This protein binds this small molecule.
Small molecule (SMILES): CN1C(=O)[C@]2(CC(C)(C)Cc3ccc(-c4cncnc4)cc32)N=C1N

Binding-site contacts:
Ligand atom C21 contacts residue GLN18 of chain 1.A at 3.5 Å.
Ligand atom C25 contacts residue SER41 of chain 1.A at 3.8 Å.
Ligand atom N22 contacts residue GLY236 of chain 1.A at 3.5 Å (h-bond).
Ligand atom C17 contacts residue ASP234 of chain 1.A at 3.4 Å.
Ligand atom C3 contacts residue ILE124 of chain 1.A at 3.5 Å (hydrophobic).
Ligand atom C14 contacts residue ASP38 of chain 1.A at 3.5 Å.
Ligand atom C21 contacts residue GLY17 of chain 1.A at 3.6 Å.
Ligand atom C21 contacts residue GLY19 of chain 1.A at 3.5 Å.
Ligand atom C19 contacts residue ILE116 of chain 1.A at 3.5 Å (hydrophobic).
Ligand atom C14 contacts residue GLY236 of chain 1.A at 3.5 Å.
Ligand atom C24 contacts residue TYR77 of chain 1.A at 3.6 Å (hydrophobic).
Ligand atom C2 contacts residue TRP121 of chain 1.A at 3.8 Å (hydrophobic).
Ligand atom N20 contacts residue GLY17 of chain 1.A at 3.7 Å.
Ligand atom C23 contacts residue LEU36 of chain 1.A at 3.9 Å (hydrophobic).
Ligand atom N20 contacts residue ILE116 of chain 1.A at 3.6 Å.
Ligand atom N20 contacts residue GLN18 of chain 1.A at 3.9 Å.
Ligand atom C21 contacts residue THR238 of chain 1.A at 4.0 Å.
Ligand atom C2 contacts residue ILE124 of chain 1.A at 4.1 Å (hydrophobic).
Ligand atom N18 contacts residue GLY40 of chain 1.A at 3.8 Å.
Ligand atom C17 contacts residue GLY236 of chain 1.A at 3.6 Å.
Ligand atom C7 contacts residue PHE114 of chain 1.A at 3.9 Å (hydrophobic).
Ligand atom N13 contacts residue ASP234 of chain 1.A at 4.0 Å.
Ligand atom C24 contacts residue TRP82 of chain 1.A at 4.0 Å (hydrophobic).
Ligand atom N18 contacts residue ASP234 of chain 1.A at 2.8 Å (salt-bridge).
Ligand atom C6 contacts residue GLY236 of chain 1.A at 3.5 Å.
Ligand atom N15 contacts residue ASP38 of chain 1.A at 2.7 Å (salt-bridge).
Ligand atom C11 contacts residue GLY236 of chain 1.A at 3.9 Å.
Ligand atom C25 contacts residue ILE124 of chain 1.A at 3.7 Å (hydrophobic).
Ligand atom N13 contacts residue GLY236 of chain 1.A at 3.5 Å (h-bond).
Ligand atom N18 contacts residue ASP38 of chain 1.A at 2.8 Å (salt-bridge).
Ligand atom C25 contacts residue ASP38 of chain 1.A at 3.4 Å.
Ligand atom N18 contacts residue GLY236 of chain 1.A at 3.5 Å (h-bond).
Ligand atom C7 contacts residue TYR77 of chain 1.A at 3.9 Å (hydrophobic).
Ligand atom C7 contacts residue ILE124 of chain 1.A at 4.0 Å (hydrophobic).
Ligand atom C23 contacts residue GLY236 of chain 1.A at 3.0 Å.
Ligand atom C10 contacts residue ASP38 of chain 1.A at 3.9 Å.
Ligand atom C14 contacts residue ASP234 of chain 1.A at 3.9 Å.
Ligand atom N22 contacts residue GLY19 of chain 1.A at 3.8 Å.
Ligand atom C4 contacts residue ILE124 of chain 1.A at 3.7 Å (hydrophobic).
Ligand atom C17 contacts residue THR237 of chain 1.A at 3.2 Å.

Sequence of chain 1.A:
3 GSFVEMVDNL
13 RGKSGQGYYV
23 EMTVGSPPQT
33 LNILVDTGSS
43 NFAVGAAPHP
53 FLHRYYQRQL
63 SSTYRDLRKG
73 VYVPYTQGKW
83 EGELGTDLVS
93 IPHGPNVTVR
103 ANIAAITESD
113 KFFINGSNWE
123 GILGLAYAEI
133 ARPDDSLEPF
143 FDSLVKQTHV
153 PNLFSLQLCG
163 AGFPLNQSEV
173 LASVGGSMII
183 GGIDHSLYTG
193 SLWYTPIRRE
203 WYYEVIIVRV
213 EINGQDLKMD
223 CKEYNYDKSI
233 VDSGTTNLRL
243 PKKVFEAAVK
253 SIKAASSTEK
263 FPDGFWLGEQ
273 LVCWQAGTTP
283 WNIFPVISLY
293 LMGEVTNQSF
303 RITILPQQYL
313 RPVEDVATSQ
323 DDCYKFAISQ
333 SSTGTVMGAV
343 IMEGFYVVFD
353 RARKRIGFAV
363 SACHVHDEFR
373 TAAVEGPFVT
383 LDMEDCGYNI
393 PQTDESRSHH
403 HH